Binding-site contacts:
Ligand atom O6 contacts residue GLY291 of chain 1.E at 3.7 Å.
Ligand atom C2 contacts residue 2YA1 of chain 1.S at 3.4 Å.
Ligand atom C2 contacts residue CYS182 of chain 1.E at 3.4 Å (hydrophobic).
Ligand atom O5' contacts residue GLY179 of chain 1.E at 3.6 Å.
Ligand atom O3P contacts residue GLY238 of chain 1.E at 3.0 Å (h-bond).
Ligand atom O2P contacts residue TYR262 of chain 1.E at 2.6 Å (h-bond).
Ligand atom O6 contacts residue MET265 of chain 1.E at 2.9 Å (h-bond).
Ligand atom O6 contacts residue GLY264 of chain 1.E at 3.2 Å.
Ligand atom O5' contacts residue GLY216 of chain 1.E at 3.3 Å.
Ligand atom C6 contacts residue GLY266 of chain 1.E at 3.6 Å.
Ligand atom C6 contacts residue MET265 of chain 1.E at 3.7 Å (hydrophobic).
Ligand atom C3' contacts residue ASP215 of chain 1.E at 3.7 Å.
Ligand atom C2 contacts residue GLU290 of chain 1.E at 3.5 Å.
Ligand atom O2P contacts residue SER180 of chain 1.E at 2.7 Å (h-bond).
Ligand atom N7 contacts residue MET52 of chain 1.E at 3.7 Å.
Ligand atom O3' contacts residue ASP215 of chain 1.E at 2.3 Å (salt-bridge).
Ligand atom C5 contacts residue MET265 of chain 1.E at 3.5 Å (hydrophobic).
Ligand atom N3 contacts residue 2YA1 of chain 1.S at 3.5 Å.
Ligand atom O1P contacts residue GLY217 of chain 1.E at 3.0 Å (h-bond).
Ligand atom O6 contacts residue GLY266 of chain 1.E at 2.3 Å (h-bond).
Ligand atom O6 contacts residue SER267 of chain 1.E at 3.7 Å.
Ligand atom C8 contacts residue ILE181 of chain 1.E at 3.7 Å (hydrophobic).
Ligand atom N7 contacts residue ILE181 of chain 1.E at 3.6 Å.
Ligand atom N1 contacts residue GLU290 of chain 1.E at 2.9 Å (salt-bridge).
Ligand atom C5 contacts residue ILE181 of chain 1.E at 3.5 Å (hydrophobic).
Ligand atom N9 contacts residue ILE181 of chain 1.E at 3.5 Å.
Ligand atom N7 contacts residue MET265 of chain 1.E at 2.9 Å (h-bond).
Ligand atom C4 contacts residue ILE181 of chain 1.E at 3.4 Å (hydrophobic).
Ligand atom O1P contacts residue SER180 of chain 1.E at 3.1 Å (h-bond).
Ligand atom O3P contacts residue SER239 of chain 1.E at 3.3 Å (h-bond).
Ligand atom C5 contacts residue 2YA1 of chain 1.S at 3.7 Å.
Ligand atom N1 contacts residue 2YA1 of chain 1.S at 3.5 Å.
Ligand atom O2P contacts residue SER239 of chain 1.E at 3.0 Å (h-bond).
Ligand atom C8 contacts residue MET52 of chain 1.E at 3.5 Å (hydrophobic).
Ligand atom O2' contacts residue ASP215 of chain 1.E at 3.1 Å (salt-bridge).
Ligand atom O3P contacts residue MET237 of chain 1.E at 3.7 Å.
Ligand atom O4' contacts residue ILE181 of chain 1.E at 3.6 Å.
Ligand atom N3 contacts residue CYS182 of chain 1.E at 3.7 Å.
Ligand atom C4 contacts residue 2YA1 of chain 1.S at 3.5 Å.
Ligand atom P contacts residue SER180 of chain 1.E at 3.6 Å.

This protein binds this small molecule.
Small molecule (SMILES): O=c1[nH]cnc2c1ncn2[C@@H]1O[C@H](COP(=O)(O)O)[C@@H](O)[C@H]1O

Sequence of chain 1.E:
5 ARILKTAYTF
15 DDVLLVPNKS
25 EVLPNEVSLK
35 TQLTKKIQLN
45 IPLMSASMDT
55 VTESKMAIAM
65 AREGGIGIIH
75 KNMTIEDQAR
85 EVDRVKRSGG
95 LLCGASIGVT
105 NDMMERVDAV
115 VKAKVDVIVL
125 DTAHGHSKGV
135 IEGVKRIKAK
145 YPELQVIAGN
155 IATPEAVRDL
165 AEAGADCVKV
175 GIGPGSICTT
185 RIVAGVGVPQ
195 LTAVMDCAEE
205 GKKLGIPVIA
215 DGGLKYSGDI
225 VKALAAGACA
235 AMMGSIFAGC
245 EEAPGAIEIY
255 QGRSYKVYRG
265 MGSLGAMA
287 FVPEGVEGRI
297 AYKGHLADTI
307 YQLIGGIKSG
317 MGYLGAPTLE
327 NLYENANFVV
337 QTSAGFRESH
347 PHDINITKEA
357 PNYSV